This small molecule binds to this protein.
Small molecule (SMILES): CC(=O)N[C@@H]1[C@@H](O)[C@H](O)[C@@H](CO)O[C@H]1O

Binding-site contacts:
Ligand atom C5 contacts residue ASN187 of chain 1.B at 3.7 Å.
Ligand atom C3 contacts residue ASN187 of chain 1.B at 3.9 Å.
Ligand atom C1 contacts residue ASN187 of chain 1.B at 1.5 Å.
Ligand atom C4 contacts residue ASN187 of chain 1.B at 4.2 Å.
Ligand atom C2 contacts residue ASN187 of chain 1.B at 2.6 Å.
Ligand atom C7 contacts residue ASN187 of chain 1.B at 3.5 Å.
Ligand atom O5 contacts residue ASN187 of chain 1.B at 2.3 Å (h-bond).
Ligand atom O7 contacts residue ASN187 of chain 1.B at 3.4 Å (h-bond).
Ligand atom O5 contacts residue ASP185 of chain 1.B at 4.1 Å.
Ligand atom N2 contacts residue ASN187 of chain 1.B at 3.1 Å (h-bond).

Sequence of chain 1.B:
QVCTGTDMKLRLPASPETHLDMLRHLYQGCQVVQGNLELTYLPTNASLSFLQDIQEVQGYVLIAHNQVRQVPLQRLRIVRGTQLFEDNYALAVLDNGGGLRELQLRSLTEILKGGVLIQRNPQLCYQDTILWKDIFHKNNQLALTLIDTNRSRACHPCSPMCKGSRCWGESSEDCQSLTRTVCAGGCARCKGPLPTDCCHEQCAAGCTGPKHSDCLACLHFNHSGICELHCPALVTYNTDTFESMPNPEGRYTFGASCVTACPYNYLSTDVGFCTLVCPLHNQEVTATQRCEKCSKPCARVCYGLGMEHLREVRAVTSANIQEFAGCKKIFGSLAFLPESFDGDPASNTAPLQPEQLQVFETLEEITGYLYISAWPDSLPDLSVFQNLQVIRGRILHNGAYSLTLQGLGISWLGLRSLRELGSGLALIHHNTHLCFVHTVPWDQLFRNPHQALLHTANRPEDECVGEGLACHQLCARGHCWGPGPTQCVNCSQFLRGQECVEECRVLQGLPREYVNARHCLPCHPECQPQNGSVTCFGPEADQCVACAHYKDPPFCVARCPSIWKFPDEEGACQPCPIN